Sequence of chain 2.C:
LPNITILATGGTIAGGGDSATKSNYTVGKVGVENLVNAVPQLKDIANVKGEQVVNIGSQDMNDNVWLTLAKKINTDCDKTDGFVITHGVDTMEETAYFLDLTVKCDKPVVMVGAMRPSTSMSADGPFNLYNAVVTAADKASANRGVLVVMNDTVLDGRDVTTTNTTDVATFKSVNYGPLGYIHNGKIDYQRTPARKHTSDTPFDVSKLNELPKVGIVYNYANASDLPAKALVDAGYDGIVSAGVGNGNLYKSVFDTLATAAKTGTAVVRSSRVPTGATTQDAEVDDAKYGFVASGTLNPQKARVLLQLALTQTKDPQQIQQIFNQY

A small-molecule ligand and the protein it binds are described below.
Small molecule (SMILES): NC(=O)C[C@H](N)C(=O)O

Sequence of chain 2.D:
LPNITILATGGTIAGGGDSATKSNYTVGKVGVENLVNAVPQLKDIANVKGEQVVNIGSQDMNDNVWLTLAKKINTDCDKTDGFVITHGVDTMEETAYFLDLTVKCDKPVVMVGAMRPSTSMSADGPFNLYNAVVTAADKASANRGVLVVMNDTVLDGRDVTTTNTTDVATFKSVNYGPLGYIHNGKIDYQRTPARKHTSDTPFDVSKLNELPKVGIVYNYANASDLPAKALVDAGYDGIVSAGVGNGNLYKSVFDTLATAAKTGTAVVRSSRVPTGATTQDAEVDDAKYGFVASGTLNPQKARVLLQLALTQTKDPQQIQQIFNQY

Binding-site contacts:
Ligand atom CA contacts residue GLN66 of chain 2.C at 3.9 Å.
Ligand atom OD1 contacts residue ALA121 of chain 2.C at 3.7 Å.
Ligand atom OXT contacts residue SER65 of chain 2.C at 2.4 Å (h-bond).
Ligand atom O contacts residue GLY64 of chain 2.C at 3.2 Å.
Ligand atom N contacts residue GLN66 of chain 2.C at 2.9 Å (h-bond).
Ligand atom OXT contacts residue ASP97 of chain 2.C at 3.0 Å (salt-bridge).
Ligand atom CB contacts residue TYR32 of chain 2.C at 3.8 Å (hydrophobic).
Ligand atom C contacts residue GLN66 of chain 2.C at 3.6 Å.
Ligand atom O contacts residue THR19 of chain 2.C at 3.9 Å.
Ligand atom CA contacts residue THR19 of chain 2.C at 3.3 Å.
Ligand atom C contacts residue GLY95 of chain 2.C at 3.4 Å.
Ligand atom OD1 contacts residue THR19 of chain 2.C at 3.0 Å (h-bond).
Ligand atom N contacts residue ASN255 of chain 2.D at 3.5 Å (h-bond).
Ligand atom CB contacts residue THR19 of chain 2.C at 3.1 Å.
Ligand atom ND2 contacts residue VAL96 of chain 2.C at 3.6 Å.
Ligand atom OD1 contacts residue GLY95 of chain 2.C at 3.3 Å.
Ligand atom C contacts residue ASP97 of chain 2.C at 3.8 Å.
Ligand atom CG contacts residue ALA121 of chain 2.C at 3.8 Å (hydrophobic).
Ligand atom N contacts residue ASP97 of chain 2.C at 2.9 Å (salt-bridge).
Ligand atom CG contacts residue THR19 of chain 2.C at 2.8 Å.
Ligand atom CG contacts residue VAL96 of chain 2.C at 3.5 Å (hydrophobic).
Ligand atom OXT contacts residue GLY95 of chain 2.C at 3.2 Å.
Ligand atom O contacts residue SER65 of chain 2.C at 2.7 Å (h-bond).
Ligand atom C contacts residue VAL96 of chain 2.C at 3.8 Å (hydrophobic).
Ligand atom O contacts residue GLY95 of chain 2.C at 3.2 Å.
Ligand atom CB contacts residue GLU290 of chain 2.D at 3.9 Å.
Ligand atom O contacts residue VAL34 of chain 2.C at 3.9 Å.
Ligand atom CA contacts residue GLU290 of chain 2.D at 3.5 Å.
Ligand atom O contacts residue GLN66 of chain 2.C at 3.6 Å.
Ligand atom N contacts residue GLU290 of chain 2.D at 2.6 Å (salt-bridge).
Ligand atom CA contacts residue VAL34 of chain 2.C at 3.9 Å (hydrophobic).
Ligand atom O contacts residue GLY18 of chain 2.C at 3.3 Å.
Ligand atom OXT contacts residue VAL96 of chain 2.C at 3.2 Å (h-bond).
Ligand atom CB contacts residue ASP97 of chain 2.C at 3.2 Å.
Ligand atom OD1 contacts residue VAL96 of chain 2.C at 3.0 Å (h-bond).
Ligand atom CA contacts residue ASP97 of chain 2.C at 3.7 Å.
Ligand atom ND2 contacts residue TYR32 of chain 2.C at 3.8 Å.
Ligand atom C contacts residue SER65 of chain 2.C at 3.3 Å.
Ligand atom ND2 contacts residue THR19 of chain 2.C at 3.0 Å (h-bond).
Ligand atom ND2 contacts residue ALA121 of chain 2.C at 2.9 Å (h-bond).